Binding-site contacts:
Ligand atom O6 contacts residue THR312 of chain 1.E at 4.5 Å.
Ligand atom O5 contacts residue THR312 of chain 1.E at 3.4 Å (h-bond).
Ligand atom C3 contacts residue ASN32 of chain 1.E at 3.8 Å.
Ligand atom C5 contacts residue ASN32 of chain 1.E at 3.7 Å.
Ligand atom C6 contacts residue THR312 of chain 1.E at 4.3 Å.
Ligand atom O5 contacts residue ASN32 of chain 1.E at 2.3 Å (h-bond).
Ligand atom C1 contacts residue ASN32 of chain 1.E at 1.4 Å.
Ligand atom O7 contacts residue ASN32 of chain 1.E at 3.4 Å (h-bond).
Ligand atom C7 contacts residue ASN32 of chain 1.E at 3.4 Å.
Ligand atom N2 contacts residue ASN32 of chain 1.E at 3.0 Å (h-bond).
Ligand atom C4 contacts residue ASN32 of chain 1.E at 4.2 Å.
Ligand atom C1 contacts residue THR312 of chain 1.E at 3.9 Å.
Ligand atom C2 contacts residue ASN32 of chain 1.E at 2.5 Å.

Sequence of chain 1.E:
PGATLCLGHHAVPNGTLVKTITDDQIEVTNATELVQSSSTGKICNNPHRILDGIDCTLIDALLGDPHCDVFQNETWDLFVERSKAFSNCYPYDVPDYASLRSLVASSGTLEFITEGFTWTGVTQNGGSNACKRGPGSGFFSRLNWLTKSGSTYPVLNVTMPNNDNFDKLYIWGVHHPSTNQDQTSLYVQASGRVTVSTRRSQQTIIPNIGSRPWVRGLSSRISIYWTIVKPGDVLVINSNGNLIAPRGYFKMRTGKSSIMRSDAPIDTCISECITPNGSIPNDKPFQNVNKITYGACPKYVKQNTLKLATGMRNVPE

A small-molecule ligand and the protein it binds are described below.
Small molecule (SMILES): CC(=O)N[C@@H]1[C@@H](O)[C@H](O)[C@@H](CO)O[C@H]1O